The small molecule below binds the protein below.
Small molecule (SMILES): CC[C@H](C)[C@H](NC(=O)[C@H](CCCCN)NC(=O)[C@@H](N)CC1=NC=NC1)C(=O)N[C@@H](CC(C)C)C(=O)N[C@@H](CC1=NC=NC1)C(=O)N[C@@H](CCCN=C(N)N)C(=O)N[C@@H](CC(C)C)C(=O)N[C@@H](CC(C)C)C(=O)N[C@H](C=O)CCC(N)=O

Sequence of chain 1.B:
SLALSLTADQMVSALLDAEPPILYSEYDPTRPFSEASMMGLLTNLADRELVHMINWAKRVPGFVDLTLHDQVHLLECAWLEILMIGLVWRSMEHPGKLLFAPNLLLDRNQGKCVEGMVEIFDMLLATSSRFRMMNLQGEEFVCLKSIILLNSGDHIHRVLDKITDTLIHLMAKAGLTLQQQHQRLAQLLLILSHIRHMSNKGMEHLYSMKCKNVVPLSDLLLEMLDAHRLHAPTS

Binding-site contacts:
Ligand atom NZ contacts residue GLU80 of chain 1.B at 2.7 Å (salt-bridge).
Ligand atom CD1 contacts residue ILE58 of chain 1.B at 3.6 Å (hydrophobic).
Ligand atom CB contacts residue ILE58 of chain 1.B at 4.0 Å (hydrophobic).
Ligand atom CD2 contacts residue VAL76 of chain 1.B at 3.6 Å (hydrophobic).
Ligand atom CB contacts residue GLU242 of chain 1.B at 3.9 Å.
Ligand atom CA contacts residue LYS62 of chain 1.B at 3.7 Å.
Ligand atom C contacts residue LYS62 of chain 1.B at 3.8 Å.
Ligand atom N contacts residue LYS62 of chain 1.B at 4.0 Å.
Ligand atom CD contacts residue LEU72 of chain 1.B at 4.0 Å (hydrophobic).
Ligand atom CD contacts residue GLU80 of chain 1.B at 3.5 Å.
Ligand atom CD2 contacts residue GLN75 of chain 1.B at 3.7 Å.
Ligand atom CE1 contacts residue LEU72 of chain 1.B at 3.5 Å (hydrophobic).
Ligand atom CD1 contacts residue VAL76 of chain 1.B at 3.6 Å (hydrophobic).
Ligand atom CD2 contacts residue VAL76 of chain 1.B at 3.8 Å (hydrophobic).
Ligand atom CG1 contacts residue GLU242 of chain 1.B at 3.4 Å.
Ligand atom CA contacts residue GLU242 of chain 1.B at 3.8 Å.
Ligand atom CG contacts residue GLU242 of chain 1.B at 4.0 Å.
Ligand atom CD1 contacts residue LEU239 of chain 1.B at 3.6 Å (hydrophobic).
Ligand atom CB contacts residue LEU72 of chain 1.B at 3.9 Å (hydrophobic).
Ligand atom C contacts residue GLU242 of chain 1.B at 4.0 Å.
Ligand atom CD2 contacts residue LEU79 of chain 1.B at 3.8 Å (hydrophobic).
Ligand atom N contacts residue GLU242 of chain 1.B at 3.1 Å (salt-bridge).
Ligand atom NZ contacts residue VAL76 of chain 1.B at 4.0 Å.
Ligand atom OE1 contacts residue LEU72 of chain 1.B at 3.8 Å.
Ligand atom CE contacts residue GLU80 of chain 1.B at 3.5 Å.
Ligand atom CD2 contacts residue GLU80 of chain 1.B at 3.7 Å.
Ligand atom CA contacts residue GLU242 of chain 1.B at 4.0 Å.
Ligand atom CD1 contacts residue GLN75 of chain 1.B at 4.0 Å.
Ligand atom CD1 contacts residue GLU242 of chain 1.B at 4.0 Å.
Ligand atom CD1 contacts residue LEU79 of chain 1.B at 4.0 Å (hydrophobic).
Ligand atom NE2 contacts residue LEU72 of chain 1.B at 3.6 Å.
Ligand atom CA contacts residue VAL76 of chain 1.B at 3.9 Å (hydrophobic).
Ligand atom O contacts residue ILE58 of chain 1.B at 3.9 Å.
Ligand atom CD1 contacts residue LEU239 of chain 1.B at 4.0 Å (hydrophobic).
Ligand atom CB contacts residue GLU242 of chain 1.B at 3.7 Å.
Ligand atom CD2 contacts residue MET243 of chain 1.B at 4.0 Å (hydrophobic).
Ligand atom CD2 contacts residue ILE58 of chain 1.B at 3.8 Å (hydrophobic).
Ligand atom O contacts residue LYS62 of chain 1.B at 3.1 Å (salt-bridge).
Ligand atom CD1 contacts residue ASP238 of chain 1.B at 3.4 Å.
Ligand atom CG contacts residue ILE58 of chain 1.B at 4.1 Å (hydrophobic).